A small-molecule ligand and the protein it binds are described below.
Small molecule (SMILES): Nc1nc2c(ncn2[C@@H]2O[C@H](CO[P](=O)(O)O[P](=O)(O)NP(=O)(O)O)[C@@H](O)[C@H]2O)c(=O)[nH]1

Binding-site contacts:
Ligand atom PB contacts residue MG1 of chain 3.D at 3.2 Å.
Ligand atom O2A contacts residue TYR32 of chain 3.A at 3.4 Å.
Ligand atom O3' contacts residue ASP30 of chain 3.A at 2.9 Å (salt-bridge).
Ligand atom O3A contacts residue GLY15 of chain 3.A at 3.2 Å (h-bond).
Ligand atom O1A contacts residue GLY15 of chain 3.A at 3.2 Å.
Ligand atom O2' contacts residue VAL29 of chain 3.A at 2.6 Å (h-bond).
Ligand atom C2' contacts residue VAL29 of chain 3.A at 3.4 Å (hydrophobic).
Ligand atom PG contacts residue MG1 of chain 3.D at 3.2 Å.
Ligand atom O2B contacts residue SER17 of chain 3.A at 3.0 Å (h-bond).
Ligand atom O1B contacts residue VAL14 of chain 3.A at 3.2 Å (h-bond).
Ligand atom O2' contacts residue ASP30 of chain 3.A at 3.1 Å (salt-bridge).
Ligand atom O1G contacts residue PRO34 of chain 3.A at 3.5 Å.
Ligand atom O6 contacts residue SER145 of chain 3.A at 3.4 Å.
Ligand atom O3G contacts residue LYS16 of chain 3.A at 2.6 Å (salt-bridge).
Ligand atom O3G contacts residue GLY60 of chain 3.A at 2.8 Å (h-bond).
Ligand atom O6 contacts residue ALA146 of chain 3.A at 2.8 Å (h-bond).
Ligand atom O3G contacts residue VAL12 of chain 3.A at 3.5 Å.
Ligand atom O1B contacts residue LYS16 of chain 3.A at 2.8 Å (salt-bridge).
Ligand atom N2 contacts residue LEU120 of chain 3.A at 3.5 Å.
Ligand atom O2G contacts residue MG1 of chain 3.D at 2.0 Å.
Ligand atom O6 contacts residue ASP119 of chain 3.A at 3.5 Å (salt-bridge).
Ligand atom O4' contacts residue LYS117 of chain 3.A at 3.2 Å (salt-bridge).
Ligand atom N7 contacts residue ASN116 of chain 3.A at 3.1 Å (h-bond).
Ligand atom N3B contacts residue GLY13 of chain 3.A at 3.1 Å (h-bond).
Ligand atom O1B contacts residue GLY15 of chain 3.A at 3.0 Å (h-bond).
Ligand atom O2' contacts residue PHE28 of chain 3.A at 3.2 Å.
Ligand atom O1A contacts residue SER17 of chain 3.A at 3.4 Å (h-bond).
Ligand atom O2B contacts residue LYS16 of chain 3.A at 3.5 Å (salt-bridge).
Ligand atom C3' contacts residue GLU31 of chain 3.A at 3.5 Å.
Ligand atom N2 contacts residue ASP119 of chain 3.A at 3.0 Å (salt-bridge).
Ligand atom O1G contacts residue TYR32 of chain 3.A at 2.6 Å (h-bond).
Ligand atom O2G contacts residue THR35 of chain 3.A at 3.0 Å (h-bond).
Ligand atom O6 contacts residue LYS117 of chain 3.A at 3.3 Å.
Ligand atom N3B contacts residue MG1 of chain 3.D at 3.3 Å.
Ligand atom O1A contacts residue ALA18 of chain 3.A at 2.8 Å (h-bond).
Ligand atom O2B contacts residue MG1 of chain 3.D at 2.1 Å.
Ligand atom O1B contacts residue GLY13 of chain 3.A at 3.5 Å (h-bond).
Ligand atom N1 contacts residue ASP119 of chain 3.A at 2.8 Å (salt-bridge).
Ligand atom C6 contacts residue LYS117 of chain 3.A at 3.5 Å.
Ligand atom O6 contacts residue ASN116 of chain 3.A at 3.3 Å (h-bond).

Sequence of chain 3.A:
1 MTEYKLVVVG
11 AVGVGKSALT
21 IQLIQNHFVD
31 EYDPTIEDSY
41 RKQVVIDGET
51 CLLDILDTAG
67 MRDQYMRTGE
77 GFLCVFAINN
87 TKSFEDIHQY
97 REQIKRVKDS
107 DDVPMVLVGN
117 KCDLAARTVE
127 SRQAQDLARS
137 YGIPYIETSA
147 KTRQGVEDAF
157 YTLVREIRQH